A protein and the small-molecule ligand that binds it are described below.
Small molecule (SMILES): COc1cc(CCNC(=O)c2nc(-c3ccccc3C)[nH]c(=O)c2O)ccn1

Binding-site contacts:
Ligand atom C12 contacts residue MN1 of chain 3.C at 3.2 Å.
Ligand atom O10 contacts residue MN1 of chain 3.C at 1.8 Å.
Ligand atom C05 contacts residue TYR44 of chain 3.A at 3.7 Å (hydrophobic).
Ligand atom C14 contacts residue ILE121 of chain 3.A at 3.9 Å (hydrophobic).
Ligand atom O15 contacts residue GLU120 of chain 3.A at 3.4 Å (salt-bridge).
Ligand atom O15 contacts residue TYR131 of chain 3.A at 3.5 Å (h-bond).
Ligand atom C09 contacts residue MN1 of chain 3.C at 2.7 Å.
Ligand atom O13 contacts residue GLU120 of chain 3.A at 3.0 Å (salt-bridge).
Ligand atom O15 contacts residue HIS61 of chain 3.A at 2.9 Å (h-bond).
Ligand atom C26 contacts residue ALA40 of chain 3.A at 4.0 Å (hydrophobic).
Ligand atom O13 contacts residue HIS61 of chain 3.A at 3.1 Å.
Ligand atom O13 contacts residue MN1 of chain 3.B at 1.9 Å.
Ligand atom O13 contacts residue MN1 of chain 3.C at 2.3 Å.
Ligand atom C14 contacts residue GLU120 of chain 3.A at 3.8 Å.
Ligand atom C01 contacts residue LYS54 of chain 3.A at 3.6 Å.
Ligand atom O15 contacts residue ILE121 of chain 3.A at 2.8 Å (h-bond).
Ligand atom C12 contacts residue GLU120 of chain 3.A at 3.7 Å.
Ligand atom C12 contacts residue HIS61 of chain 3.A at 3.4 Å.
Ligand atom O10 contacts residue LEU107 of chain 3.A at 4.0 Å.
Ligand atom C12 contacts residue MN1 of chain 3.B at 2.7 Å.
Ligand atom C14 contacts residue MN1 of chain 3.B at 2.8 Å.
Ligand atom C03 contacts residue TYR44 of chain 3.A at 3.9 Å (hydrophobic).
Ligand atom O15 contacts residue MN1 of chain 3.B at 2.3 Å.
Ligand atom O13 contacts residue ASP109 of chain 3.A at 3.0 Å (salt-bridge).
Ligand atom C07 contacts residue GLU81 of chain 3.A at 4.0 Å.
Ligand atom O10 contacts residue GLU81 of chain 3.A at 3.3 Å (salt-bridge).
Ligand atom C14 contacts residue HIS61 of chain 3.A at 3.3 Å.
Ligand atom O02 contacts residue TYR44 of chain 3.A at 3.8 Å.
Ligand atom O10 contacts residue ASP109 of chain 3.A at 4.0 Å.
Ligand atom C14 contacts residue TYR131 of chain 3.A at 3.8 Å (hydrophobic).
Ligand atom N16 contacts residue TYR131 of chain 3.A at 3.5 Å (h-bond).
Ligand atom C11 contacts residue MN1 of chain 3.C at 3.4 Å.
Ligand atom C22 contacts residue LYS54 of chain 3.A at 3.8 Å.
Ligand atom O13 contacts residue ILE121 of chain 3.A at 3.9 Å.
Ligand atom C21 contacts residue LYS54 of chain 3.A at 3.9 Å.
Ligand atom N08 contacts residue GLU81 of chain 3.A at 3.9 Å.
Ligand atom C04 contacts residue TYR44 of chain 3.A at 3.6 Å (hydrophobic).
Ligand atom N08 contacts residue MN1 of chain 3.C at 3.8 Å.
Ligand atom C06 contacts residue TYR44 of chain 3.A at 3.4 Å (hydrophobic).
Ligand atom C09 contacts residue GLU81 of chain 3.A at 3.6 Å.

Sequence of chain 3.A:
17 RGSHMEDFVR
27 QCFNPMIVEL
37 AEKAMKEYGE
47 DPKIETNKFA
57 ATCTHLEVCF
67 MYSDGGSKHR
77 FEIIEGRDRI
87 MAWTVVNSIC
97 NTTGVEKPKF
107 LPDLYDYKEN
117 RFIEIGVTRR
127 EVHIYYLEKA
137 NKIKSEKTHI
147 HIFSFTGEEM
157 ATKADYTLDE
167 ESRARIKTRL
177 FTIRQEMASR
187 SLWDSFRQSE